Sequence of chain 1.A:
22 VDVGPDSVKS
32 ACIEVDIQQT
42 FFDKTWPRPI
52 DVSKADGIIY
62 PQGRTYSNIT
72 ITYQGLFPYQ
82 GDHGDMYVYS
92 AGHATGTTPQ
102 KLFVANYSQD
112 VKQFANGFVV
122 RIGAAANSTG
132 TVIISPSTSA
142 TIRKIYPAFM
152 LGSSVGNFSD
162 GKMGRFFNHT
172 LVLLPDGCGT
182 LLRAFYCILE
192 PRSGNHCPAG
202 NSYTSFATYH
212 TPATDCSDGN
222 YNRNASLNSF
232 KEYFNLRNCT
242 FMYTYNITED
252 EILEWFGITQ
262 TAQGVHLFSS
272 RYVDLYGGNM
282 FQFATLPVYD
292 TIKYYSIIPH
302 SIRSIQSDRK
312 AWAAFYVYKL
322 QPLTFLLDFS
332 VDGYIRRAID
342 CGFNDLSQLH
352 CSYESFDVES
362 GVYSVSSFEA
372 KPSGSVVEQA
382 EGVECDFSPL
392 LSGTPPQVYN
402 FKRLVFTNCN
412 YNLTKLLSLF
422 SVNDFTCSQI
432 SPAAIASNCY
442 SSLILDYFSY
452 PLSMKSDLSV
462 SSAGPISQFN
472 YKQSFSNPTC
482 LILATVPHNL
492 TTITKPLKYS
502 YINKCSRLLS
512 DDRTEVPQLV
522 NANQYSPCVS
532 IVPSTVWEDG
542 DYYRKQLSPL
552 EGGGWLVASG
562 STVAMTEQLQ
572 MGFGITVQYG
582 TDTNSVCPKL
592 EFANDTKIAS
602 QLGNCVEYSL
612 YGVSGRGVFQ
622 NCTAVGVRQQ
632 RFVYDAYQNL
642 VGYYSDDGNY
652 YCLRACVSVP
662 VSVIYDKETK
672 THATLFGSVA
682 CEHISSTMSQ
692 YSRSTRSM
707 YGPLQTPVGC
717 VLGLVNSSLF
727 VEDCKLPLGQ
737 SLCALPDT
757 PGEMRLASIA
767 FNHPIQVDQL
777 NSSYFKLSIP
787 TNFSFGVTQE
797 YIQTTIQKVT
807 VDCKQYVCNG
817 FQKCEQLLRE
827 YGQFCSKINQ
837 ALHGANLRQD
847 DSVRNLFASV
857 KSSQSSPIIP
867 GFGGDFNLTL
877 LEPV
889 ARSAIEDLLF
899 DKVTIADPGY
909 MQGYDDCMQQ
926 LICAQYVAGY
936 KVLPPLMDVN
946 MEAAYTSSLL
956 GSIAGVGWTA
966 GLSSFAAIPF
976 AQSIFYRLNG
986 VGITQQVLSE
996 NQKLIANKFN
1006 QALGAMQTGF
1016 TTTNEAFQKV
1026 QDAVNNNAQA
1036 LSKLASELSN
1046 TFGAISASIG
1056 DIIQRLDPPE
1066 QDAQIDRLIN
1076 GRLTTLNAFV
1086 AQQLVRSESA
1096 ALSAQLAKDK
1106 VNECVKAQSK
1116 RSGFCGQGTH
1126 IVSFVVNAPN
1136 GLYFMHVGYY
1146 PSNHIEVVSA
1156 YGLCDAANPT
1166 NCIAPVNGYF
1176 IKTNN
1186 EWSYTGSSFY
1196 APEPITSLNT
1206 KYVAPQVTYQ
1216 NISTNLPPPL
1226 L

This small molecule binds to this protein.
Small molecule (SMILES): CC(=O)N[C@H]1[C@H](O[C@H]2[C@H](O)[C@@H](NC(C)=O)CO[C@@H]2CO)O[C@H](CO)[C@@H](O)[C@@H]1O

Binding-site contacts:
Ligand atom C7 contacts residue GLN1211 of chain 1.A at 3.4 Å.
Ligand atom C2 contacts residue VAL1212 of chain 1.A at 4.1 Å (hydrophobic).
Ligand atom C8 contacts residue GLN1211 of chain 1.A at 3.6 Å.
Ligand atom C3 contacts residue ASN1216 of chain 1.A at 3.5 Å.
Ligand atom O7 contacts residue GLN1211 of chain 1.A at 3.4 Å (h-bond).
Ligand atom C3 contacts residue VAL1212 of chain 1.A at 4.3 Å (hydrophobic).
Ligand atom C7 contacts residue TYR1214 of chain 1.A at 3.7 Å (hydrophobic).
Ligand atom N2 contacts residue ASN1216 of chain 1.A at 3.0 Å (h-bond).
Ligand atom O3 contacts residue GLN1211 of chain 1.A at 3.9 Å.
Ligand atom N2 contacts residue TYR1214 of chain 1.A at 4.3 Å.
Ligand atom C8 contacts residue TYR1214 of chain 1.A at 4.1 Å (hydrophobic).
Ligand atom N2 contacts residue VAL1212 of chain 1.A at 4.1 Å.
Ligand atom N2 contacts residue GLN1211 of chain 1.A at 3.9 Å.
Ligand atom O6 contacts residue VAL1212 of chain 1.A at 4.0 Å.
Ligand atom O5 contacts residue ASN1216 of chain 1.A at 2.5 Å (h-bond).
Ligand atom C4 contacts residue ASN1216 of chain 1.A at 4.2 Å.
Ligand atom C7 contacts residue VAL1212 of chain 1.A at 3.8 Å (hydrophobic).
Ligand atom O7 contacts residue THR1213 of chain 1.A at 4.5 Å.
Ligand atom C2 contacts residue ASN1216 of chain 1.A at 2.2 Å.
Ligand atom O3 contacts residue ASN1216 of chain 1.A at 3.7 Å.
Ligand atom O7 contacts residue SER779 of chain 1.A at 3.8 Å.
Ligand atom C7 contacts residue ASN1216 of chain 1.A at 3.5 Å.
Ligand atom O7 contacts residue VAL1212 of chain 1.A at 2.8 Å (h-bond).
Ligand atom O3 contacts residue VAL1212 of chain 1.A at 3.5 Å.
Ligand atom C8 contacts residue ASN1216 of chain 1.A at 3.3 Å.
Ligand atom C4 contacts residue VAL1212 of chain 1.A at 3.9 Å (hydrophobic).
Ligand atom O7 contacts residue TYR1214 of chain 1.A at 3.4 Å (h-bond).
Ligand atom C1 contacts residue ASN1216 of chain 1.A at 1.4 Å.
Ligand atom C5 contacts residue ASN1216 of chain 1.A at 3.7 Å.